Binding-site contacts:
Ligand atom N3 contacts residue MET207 of chain 1.C at 3.5 Å.
Ligand atom C4 contacts residue VAL205 of chain 1.C at 3.7 Å (hydrophobic).
Ligand atom C8 contacts residue THR230 of chain 1.C at 3.2 Å.
Ligand atom C5 contacts residue TYR188 of chain 1.C at 3.5 Å (hydrophobic).
Ligand atom O6 contacts residue TYR188 of chain 1.C at 3.8 Å.
Ligand atom C5 contacts residue VAL205 of chain 1.C at 3.8 Å (hydrophobic).
Ligand atom C6 contacts residue VAL205 of chain 1.C at 3.9 Å (hydrophobic).
Ligand atom C8 contacts residue ASN231 of chain 1.C at 3.8 Å.
Ligand atom N7 contacts residue ASN231 of chain 1.C at 2.9 Å (h-bond).
Ligand atom C5 contacts residue ASN231 of chain 1.C at 3.8 Å.
Ligand atom C4 contacts residue GLY206 of chain 1.C at 4.1 Å.
Ligand atom N7 contacts residue ALA121 of chain 1.C at 3.5 Å.
Ligand atom N1 contacts residue VAL205 of chain 1.C at 3.5 Å.
Ligand atom N3 contacts residue GLY206 of chain 1.C at 3.4 Å.
Ligand atom C8 contacts residue ALA121 of chain 1.C at 3.6 Å (hydrophobic).
Ligand atom C2 contacts residue GLY206 of chain 1.C at 3.8 Å.
Ligand atom N1 contacts residue GLU189 of chain 1.C at 2.9 Å (salt-bridge).
Ligand atom C9 contacts residue ALA120 of chain 1.C at 3.4 Å (hydrophobic).
Ligand atom C6 contacts residue GLU189 of chain 1.C at 3.8 Å.
Ligand atom C5 contacts residue ALA121 of chain 1.C at 4.0 Å (hydrophobic).
Ligand atom O6 contacts residue ASN231 of chain 1.C at 3.0 Å (h-bond).
Ligand atom N1 contacts residue TYR188 of chain 1.C at 3.7 Å.
Ligand atom C2 contacts residue MET207 of chain 1.C at 3.7 Å (hydrophobic).
Ligand atom N7 contacts residue TYR188 of chain 1.C at 3.7 Å.
Ligand atom C6 contacts residue GLY122 of chain 1.C at 3.7 Å.
Ligand atom C2 contacts residue VAL205 of chain 1.C at 3.6 Å (hydrophobic).
Ligand atom C5 contacts residue GLY122 of chain 1.C at 3.5 Å.
Ligand atom N7 contacts residue GLY122 of chain 1.C at 3.5 Å (h-bond).
Ligand atom C9 contacts residue ALA121 of chain 1.C at 4.0 Å (hydrophobic).
Ligand atom N7 contacts residue THR230 of chain 1.C at 3.2 Å (h-bond).
Ligand atom C4 contacts residue TYR188 of chain 1.C at 3.8 Å (hydrophobic).
Ligand atom C6 contacts residue TYR188 of chain 1.C at 3.5 Å (hydrophobic).
Ligand atom O6 contacts residue GLU189 of chain 1.C at 3.9 Å.
Ligand atom C6 contacts residue ASN231 of chain 1.C at 3.9 Å.
Ligand atom N3 contacts residue VAL205 of chain 1.C at 3.7 Å.
Ligand atom C2 contacts residue GLU189 of chain 1.C at 3.2 Å.
Ligand atom C8 contacts residue ALA120 of chain 1.C at 3.6 Å (hydrophobic).
Ligand atom O6 contacts residue GLY122 of chain 1.C at 3.5 Å.
Ligand atom C8 contacts residue GLY122 of chain 1.C at 4.1 Å.
Ligand atom O6 contacts residue VAL205 of chain 1.C at 3.9 Å.

The protein below binds the small molecule below.
Small molecule (SMILES): O=c1[nH]cnc2cc[nH]c12

Sequence of chain 1.C:
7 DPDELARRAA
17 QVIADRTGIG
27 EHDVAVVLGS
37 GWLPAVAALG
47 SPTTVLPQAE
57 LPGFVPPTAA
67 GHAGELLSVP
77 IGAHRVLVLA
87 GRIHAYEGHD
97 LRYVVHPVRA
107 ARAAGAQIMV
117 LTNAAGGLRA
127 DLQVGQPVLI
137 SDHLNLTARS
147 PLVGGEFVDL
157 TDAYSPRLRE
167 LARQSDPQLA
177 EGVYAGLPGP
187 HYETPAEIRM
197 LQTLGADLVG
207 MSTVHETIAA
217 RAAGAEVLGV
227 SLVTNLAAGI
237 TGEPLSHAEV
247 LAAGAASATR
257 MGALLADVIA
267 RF